Binding-site contacts:
Ligand atom CD1 contacts residue VAL205 of chain 2.A at 3.8 Å (hydrophobic).
Ligand atom CE2 contacts residue GLU45 of chain 2.A at 3.8 Å.
Ligand atom CD1 contacts residue ASN74 of chain 6.A at 3.9 Å.
Ligand atom O contacts residue VAL205 of chain 2.A at 2.9 Å (h-bond).
Ligand atom NE1 contacts residue ASN207 of chain 2.A at 3.6 Å (h-bond).
Ligand atom CA contacts residue GLU44 of chain 6.A at 3.5 Å.
Ligand atom CE2 contacts residue VAL40 of chain 6.A at 3.7 Å (hydrophobic).
Ligand atom CD1 contacts residue VAL40 of chain 6.A at 3.8 Å (hydrophobic).
Ligand atom CE3 contacts residue LEU41 of chain 6.A at 3.8 Å (hydrophobic).
Ligand atom NE1 contacts residue ASN74 of chain 6.A at 3.0 Å (h-bond).
Ligand atom C contacts residue GLU44 of chain 6.A at 3.4 Å.
Ligand atom N contacts residue VAL205 of chain 2.A at 3.0 Å (h-bond).
Ligand atom CZ2 contacts residue ASN74 of chain 6.A at 3.4 Å.
Ligand atom CZ2 contacts residue ARG34 of chain 2.A at 3.7 Å.
Ligand atom C contacts residue VAL205 of chain 2.A at 3.6 Å (hydrophobic).
Ligand atom CB contacts residue GLU44 of chain 6.A at 3.4 Å.
Ligand atom O contacts residue ASN207 of chain 2.A at 3.2 Å (h-bond).
Ligand atom N contacts residue GLU44 of chain 6.A at 2.8 Å (salt-bridge).
Ligand atom CG contacts residue VAL40 of chain 6.A at 3.8 Å (hydrophobic).
Ligand atom O contacts residue ASN207 of chain 2.A at 2.8 Å (h-bond).
Ligand atom O contacts residue VAL205 of chain 2.A at 3.4 Å (h-bond).
Ligand atom CZ contacts residue SER38 of chain 2.A at 3.4 Å.
Ligand atom CZ2 contacts residue ASN207 of chain 2.A at 3.7 Å.
Ligand atom CA contacts residue VAL205 of chain 2.A at 3.3 Å (hydrophobic).
Ligand atom CE1 contacts residue ALA42 of chain 2.A at 3.8 Å (hydrophobic).
Ligand atom CH2 contacts residue ILE37 of chain 6.A at 3.7 Å (hydrophobic).
Ligand atom CD2 contacts residue GLU45 of chain 2.A at 3.7 Å.
Ligand atom O contacts residue ALA206 of chain 2.A at 3.2 Å.
Ligand atom NE1 contacts residue VAL40 of chain 6.A at 3.8 Å.
Ligand atom CD1 contacts residue ASN207 of chain 2.A at 3.4 Å.
Ligand atom CA contacts residue GLU44 of chain 6.A at 3.6 Å.
Ligand atom CH2 contacts residue ARG34 of chain 2.A at 3.4 Å.
Ligand atom CE2 contacts residue ASN207 of chain 2.A at 3.5 Å.
Ligand atom N contacts residue ASN49 of chain 6.A at 3.6 Å.
Ligand atom CD2 contacts residue LEU41 of chain 2.A at 3.6 Å (hydrophobic).
Ligand atom CZ contacts residue ALA42 of chain 2.A at 3.5 Å (hydrophobic).
Ligand atom O contacts residue LYS204 of chain 2.A at 3.9 Å.
Ligand atom CB contacts residue ASN49 of chain 6.A at 3.9 Å.
Ligand atom CD2 contacts residue VAL40 of chain 6.A at 3.6 Å (hydrophobic).
Ligand atom N contacts residue GLU44 of chain 6.A at 2.8 Å (salt-bridge).

Sequence of chain 2.A:
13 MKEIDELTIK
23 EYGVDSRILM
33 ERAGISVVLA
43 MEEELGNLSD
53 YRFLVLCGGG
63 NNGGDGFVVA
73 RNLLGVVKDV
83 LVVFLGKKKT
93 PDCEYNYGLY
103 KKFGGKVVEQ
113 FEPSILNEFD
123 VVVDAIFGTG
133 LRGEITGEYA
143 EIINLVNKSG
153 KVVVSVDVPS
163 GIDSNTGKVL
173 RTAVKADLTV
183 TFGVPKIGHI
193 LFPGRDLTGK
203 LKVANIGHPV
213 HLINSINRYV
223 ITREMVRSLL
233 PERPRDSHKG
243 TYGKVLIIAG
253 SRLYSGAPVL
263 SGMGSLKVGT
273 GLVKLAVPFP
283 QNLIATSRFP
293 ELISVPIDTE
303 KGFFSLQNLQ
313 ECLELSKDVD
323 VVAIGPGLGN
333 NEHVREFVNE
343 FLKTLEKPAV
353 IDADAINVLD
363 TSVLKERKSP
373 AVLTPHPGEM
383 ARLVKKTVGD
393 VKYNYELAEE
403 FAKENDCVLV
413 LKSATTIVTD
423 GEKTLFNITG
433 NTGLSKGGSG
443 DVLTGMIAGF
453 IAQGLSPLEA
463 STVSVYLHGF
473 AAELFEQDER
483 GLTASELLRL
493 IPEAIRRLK

Sequence of chain 6.A:
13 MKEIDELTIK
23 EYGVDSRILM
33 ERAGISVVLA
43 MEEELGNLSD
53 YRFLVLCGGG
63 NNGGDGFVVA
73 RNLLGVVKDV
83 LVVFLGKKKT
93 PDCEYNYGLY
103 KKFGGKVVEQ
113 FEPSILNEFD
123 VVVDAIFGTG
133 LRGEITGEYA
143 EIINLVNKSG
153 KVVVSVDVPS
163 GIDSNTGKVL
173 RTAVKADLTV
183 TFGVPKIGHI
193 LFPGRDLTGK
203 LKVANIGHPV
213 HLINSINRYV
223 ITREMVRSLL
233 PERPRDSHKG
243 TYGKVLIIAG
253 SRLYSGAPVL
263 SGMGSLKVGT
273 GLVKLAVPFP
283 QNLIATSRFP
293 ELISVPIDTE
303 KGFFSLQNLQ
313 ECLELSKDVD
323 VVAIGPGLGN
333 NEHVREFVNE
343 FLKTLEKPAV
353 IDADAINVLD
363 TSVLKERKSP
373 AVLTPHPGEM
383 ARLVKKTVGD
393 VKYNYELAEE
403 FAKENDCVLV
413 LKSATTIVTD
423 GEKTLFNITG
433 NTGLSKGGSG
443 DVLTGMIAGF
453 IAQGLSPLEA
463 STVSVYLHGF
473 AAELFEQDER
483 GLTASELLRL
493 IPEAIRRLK

This small molecule binds to this protein.
Small molecule (SMILES): CC(C)C[C@H](NC(=O)[C@H](CC1=c2ccccc2=NC1)NC(=O)[C@H](C)NC(=O)[C@H](C)N)C(=O)N[C@@H](Cc1ccccc1)C(=O)N[C@@H](CCC(=O)O)C(=O)N[C@@H](C)C=O